Sequence of chain 1.I:
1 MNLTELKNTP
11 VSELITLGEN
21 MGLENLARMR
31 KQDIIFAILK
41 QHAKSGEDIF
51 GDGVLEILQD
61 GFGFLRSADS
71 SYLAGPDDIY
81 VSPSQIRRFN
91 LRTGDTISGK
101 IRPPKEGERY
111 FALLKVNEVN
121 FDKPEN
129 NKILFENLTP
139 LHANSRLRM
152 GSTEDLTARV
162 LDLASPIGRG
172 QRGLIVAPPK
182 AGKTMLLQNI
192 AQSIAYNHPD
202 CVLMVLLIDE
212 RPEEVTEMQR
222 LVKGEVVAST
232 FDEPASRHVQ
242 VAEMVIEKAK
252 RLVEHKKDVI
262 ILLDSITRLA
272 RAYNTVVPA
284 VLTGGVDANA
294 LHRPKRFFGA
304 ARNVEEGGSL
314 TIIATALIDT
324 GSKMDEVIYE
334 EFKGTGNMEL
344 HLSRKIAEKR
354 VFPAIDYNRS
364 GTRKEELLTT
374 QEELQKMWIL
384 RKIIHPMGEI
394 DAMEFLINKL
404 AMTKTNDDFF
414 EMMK

A small-molecule ligand and the protein it binds are described below.
Small molecule (SMILES): Nc1ccn([C@@H]2O[C@H](CO[P](=O)(O)O[C@H]3[C@@H](O)[C@H](n4ccc(=O)[nH]c4=O)O[C@@H]3COP(=O)=O)[C@@H](O)[C@H]2O)c(=O)n1

Binding-site contacts:
Ligand atom C6 contacts residue TYR80 of chain 1.I at 3.8 Å (hydrophobic).
Ligand atom C2 contacts residue TYR110 of chain 1.I at 3.6 Å (hydrophobic).
Ligand atom C4 contacts residue ARG66 of chain 1.I at 3.7 Å.
Ligand atom O2' contacts residue ARG109 of chain 1.I at 4.0 Å.
Ligand atom N4 contacts residue TYR110 of chain 1.I at 3.4 Å (h-bond).
Ligand atom O2 contacts residue ARG109 of chain 1.I at 2.8 Å (salt-bridge).
Ligand atom N4 contacts residue ALA74 of chain 1.I at 4.0 Å.
Ligand atom C4 contacts residue PHE64 of chain 1.I at 3.7 Å (hydrophobic).
Ligand atom C4 contacts residue GLU108 of chain 1.I at 3.7 Å.
Ligand atom N1 contacts residue TYR110 of chain 1.I at 4.1 Å.
Ligand atom C5 contacts residue TYR80 of chain 1.I at 3.5 Å (hydrophobic).
Ligand atom N3 contacts residue ARG66 of chain 1.I at 3.3 Å (salt-bridge).
Ligand atom N3 contacts residue ALA74 of chain 1.I at 3.8 Å.
Ligand atom O3' contacts residue ARG109 of chain 1.I at 3.3 Å (salt-bridge).
Ligand atom O5' contacts residue PHE62 of chain 1.I at 3.6 Å.
Ligand atom O2 contacts residue GLU108 of chain 1.I at 3.8 Å.
Ligand atom C5' contacts residue PHE62 of chain 1.I at 3.3 Å (hydrophobic).
Ligand atom C5 contacts residue PHE64 of chain 1.I at 3.4 Å (hydrophobic).
Ligand atom N4 contacts residue ARG66 of chain 1.I at 3.1 Å (salt-bridge).
Ligand atom OP2 contacts residue ARG109 of chain 1.I at 2.7 Å (salt-bridge).
Ligand atom C2 contacts residue GLU108 of chain 1.I at 3.9 Å.
Ligand atom C2 contacts residue ARG66 of chain 1.I at 4.1 Å.
Ligand atom O4 contacts residue TYR80 of chain 1.I at 3.4 Å.
Ligand atom C1' contacts residue TYR110 of chain 1.I at 3.9 Å (hydrophobic).
Ligand atom C2 contacts residue ARG109 of chain 1.I at 3.6 Å.
Ligand atom C6 contacts residue TYR110 of chain 1.I at 4.0 Å (hydrophobic).
Ligand atom N3 contacts residue TYR110 of chain 1.I at 4.1 Å.
Ligand atom N3 contacts residue GLU108 of chain 1.I at 3.5 Å.
Ligand atom OP2 contacts residue PHE62 of chain 1.I at 3.5 Å.
Ligand atom C6 contacts residue PHE64 of chain 1.I at 4.0 Å (hydrophobic).
Ligand atom N4 contacts residue PHE64 of chain 1.I at 3.8 Å.
Ligand atom C4 contacts residue TYR80 of chain 1.I at 3.6 Å (hydrophobic).
Ligand atom C5 contacts residue TYR110 of chain 1.I at 3.1 Å (hydrophobic).
Ligand atom P contacts residue ARG109 of chain 1.I at 3.6 Å.
Ligand atom O4 contacts residue ARG102 of chain 1.I at 3.8 Å.
Ligand atom O2 contacts residue TYR110 of chain 1.I at 2.8 Å.
Ligand atom O5' contacts residue TYR80 of chain 1.I at 4.0 Å.
Ligand atom O4 contacts residue GLU108 of chain 1.I at 2.9 Å (salt-bridge).
Ligand atom C4 contacts residue TYR110 of chain 1.I at 3.5 Å (hydrophobic).
Ligand atom P contacts residue PHE62 of chain 1.I at 3.9 Å.